Sequence of chain 3.D:
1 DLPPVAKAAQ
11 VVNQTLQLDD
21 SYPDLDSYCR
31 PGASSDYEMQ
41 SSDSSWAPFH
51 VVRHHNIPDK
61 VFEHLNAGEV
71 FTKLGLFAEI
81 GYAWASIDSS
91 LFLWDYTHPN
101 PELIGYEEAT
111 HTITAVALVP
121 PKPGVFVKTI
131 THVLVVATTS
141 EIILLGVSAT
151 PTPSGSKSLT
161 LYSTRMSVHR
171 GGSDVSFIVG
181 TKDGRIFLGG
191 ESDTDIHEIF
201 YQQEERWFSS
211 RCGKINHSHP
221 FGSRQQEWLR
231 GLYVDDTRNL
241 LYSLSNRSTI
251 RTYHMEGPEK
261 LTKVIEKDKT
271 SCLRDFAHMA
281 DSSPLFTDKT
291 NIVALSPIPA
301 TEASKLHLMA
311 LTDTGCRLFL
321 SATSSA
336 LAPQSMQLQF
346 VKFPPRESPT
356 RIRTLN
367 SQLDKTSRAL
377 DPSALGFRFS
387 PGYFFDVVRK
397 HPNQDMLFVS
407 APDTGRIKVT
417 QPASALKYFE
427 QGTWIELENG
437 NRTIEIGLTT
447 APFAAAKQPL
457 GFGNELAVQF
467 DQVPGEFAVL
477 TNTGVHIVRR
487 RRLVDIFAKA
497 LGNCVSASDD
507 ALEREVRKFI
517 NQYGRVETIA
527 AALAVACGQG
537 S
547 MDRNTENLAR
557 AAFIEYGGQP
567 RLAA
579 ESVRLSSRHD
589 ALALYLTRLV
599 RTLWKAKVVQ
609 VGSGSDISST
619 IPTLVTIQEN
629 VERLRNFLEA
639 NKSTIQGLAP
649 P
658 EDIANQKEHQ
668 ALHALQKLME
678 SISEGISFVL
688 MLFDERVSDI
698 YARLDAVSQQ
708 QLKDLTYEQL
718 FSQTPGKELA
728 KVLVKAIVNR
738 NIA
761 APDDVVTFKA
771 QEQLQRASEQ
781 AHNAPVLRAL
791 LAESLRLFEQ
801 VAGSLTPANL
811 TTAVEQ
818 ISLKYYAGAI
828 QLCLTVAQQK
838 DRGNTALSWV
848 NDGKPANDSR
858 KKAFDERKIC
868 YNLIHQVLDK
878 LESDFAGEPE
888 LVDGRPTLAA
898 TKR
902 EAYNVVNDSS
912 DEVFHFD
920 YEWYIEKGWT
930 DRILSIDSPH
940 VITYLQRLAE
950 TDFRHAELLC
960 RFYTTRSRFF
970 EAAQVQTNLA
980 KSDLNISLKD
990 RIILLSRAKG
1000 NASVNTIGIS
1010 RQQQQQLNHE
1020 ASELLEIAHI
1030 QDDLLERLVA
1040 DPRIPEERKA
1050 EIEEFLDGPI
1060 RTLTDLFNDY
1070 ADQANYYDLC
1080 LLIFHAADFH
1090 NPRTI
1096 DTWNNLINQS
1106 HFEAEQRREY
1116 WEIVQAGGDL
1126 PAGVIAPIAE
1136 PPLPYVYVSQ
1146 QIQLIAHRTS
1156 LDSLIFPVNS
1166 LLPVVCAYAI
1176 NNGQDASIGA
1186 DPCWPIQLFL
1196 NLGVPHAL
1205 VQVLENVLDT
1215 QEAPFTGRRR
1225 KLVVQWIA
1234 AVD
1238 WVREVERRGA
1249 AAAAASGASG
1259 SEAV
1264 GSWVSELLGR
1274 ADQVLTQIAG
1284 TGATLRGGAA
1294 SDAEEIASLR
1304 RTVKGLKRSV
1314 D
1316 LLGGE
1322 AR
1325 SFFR

Sequence of chain 3.F:
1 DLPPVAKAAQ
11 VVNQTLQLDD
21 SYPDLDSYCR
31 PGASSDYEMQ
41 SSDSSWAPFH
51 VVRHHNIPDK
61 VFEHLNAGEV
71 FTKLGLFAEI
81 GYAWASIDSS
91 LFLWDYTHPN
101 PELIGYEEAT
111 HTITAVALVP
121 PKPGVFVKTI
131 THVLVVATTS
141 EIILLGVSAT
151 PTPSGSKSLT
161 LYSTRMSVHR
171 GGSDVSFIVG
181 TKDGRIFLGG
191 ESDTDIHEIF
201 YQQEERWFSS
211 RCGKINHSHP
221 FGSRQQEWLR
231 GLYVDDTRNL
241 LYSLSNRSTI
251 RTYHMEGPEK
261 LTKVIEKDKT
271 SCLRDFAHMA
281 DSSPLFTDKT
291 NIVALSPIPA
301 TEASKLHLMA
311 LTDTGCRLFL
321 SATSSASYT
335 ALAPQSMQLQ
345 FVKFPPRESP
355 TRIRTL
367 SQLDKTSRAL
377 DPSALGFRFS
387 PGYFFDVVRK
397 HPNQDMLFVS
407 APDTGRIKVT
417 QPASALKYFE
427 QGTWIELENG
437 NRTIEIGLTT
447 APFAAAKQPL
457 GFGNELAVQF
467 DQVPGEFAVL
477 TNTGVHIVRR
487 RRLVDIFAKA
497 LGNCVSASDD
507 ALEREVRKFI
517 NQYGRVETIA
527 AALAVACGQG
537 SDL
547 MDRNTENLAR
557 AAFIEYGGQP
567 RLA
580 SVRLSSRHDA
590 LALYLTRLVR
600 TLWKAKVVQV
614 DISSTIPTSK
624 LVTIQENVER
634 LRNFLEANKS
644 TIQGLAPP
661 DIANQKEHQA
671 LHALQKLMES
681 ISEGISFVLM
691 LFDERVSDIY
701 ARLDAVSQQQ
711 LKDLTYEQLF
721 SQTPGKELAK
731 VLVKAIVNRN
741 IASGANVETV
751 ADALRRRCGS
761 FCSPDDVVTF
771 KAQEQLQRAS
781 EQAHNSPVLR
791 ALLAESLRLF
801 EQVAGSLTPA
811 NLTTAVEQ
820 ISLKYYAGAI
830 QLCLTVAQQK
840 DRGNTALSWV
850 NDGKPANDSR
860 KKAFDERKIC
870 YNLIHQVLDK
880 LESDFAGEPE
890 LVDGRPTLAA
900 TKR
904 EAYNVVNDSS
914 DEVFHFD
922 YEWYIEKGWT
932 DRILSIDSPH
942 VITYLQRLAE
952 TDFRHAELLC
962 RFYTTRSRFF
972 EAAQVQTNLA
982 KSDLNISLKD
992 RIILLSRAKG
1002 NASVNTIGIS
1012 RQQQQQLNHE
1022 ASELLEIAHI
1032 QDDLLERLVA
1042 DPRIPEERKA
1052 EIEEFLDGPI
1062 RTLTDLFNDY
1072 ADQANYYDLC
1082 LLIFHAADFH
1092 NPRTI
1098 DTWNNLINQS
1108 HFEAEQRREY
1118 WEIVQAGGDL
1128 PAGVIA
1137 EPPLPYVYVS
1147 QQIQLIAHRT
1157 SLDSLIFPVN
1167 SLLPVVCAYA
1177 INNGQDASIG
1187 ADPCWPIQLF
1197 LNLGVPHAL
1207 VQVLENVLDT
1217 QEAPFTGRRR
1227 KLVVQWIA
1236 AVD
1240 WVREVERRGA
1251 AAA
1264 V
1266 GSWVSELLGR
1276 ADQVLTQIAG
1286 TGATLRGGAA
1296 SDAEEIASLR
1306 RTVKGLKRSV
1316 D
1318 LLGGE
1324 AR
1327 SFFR

Sequence of chain 3.P:
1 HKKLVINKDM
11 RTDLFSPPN

Binding-site contacts:
Ligand atom CD contacts residue ASN1074 of chain 3.D at 2.5 Å.
Ligand atom N contacts residue ASP1071 of chain 3.D at 1.4 Å (salt-bridge).
Ligand atom CB contacts residue LYS8 of chain 3.P at 2.2 Å.
Ligand atom O contacts residue VAL127 of chain 3.F at 2.5 Å (h-bond).
Ligand atom CB contacts residue PHE1066 of chain 3.D at 2.4 Å (hydrophobic).
Ligand atom CA contacts residue ARG11 of chain 3.P at 2.4 Å.
Ligand atom N contacts residue CYS1079 of chain 3.D at 2.6 Å (h-bond).
Ligand atom NH2 contacts residue PHE1083 of chain 3.D at 0.8 Å.
Ligand atom O contacts residue ASP1071 of chain 3.D at 0.9 Å.
Ligand atom CB contacts residue ASN1074 of chain 3.D at 2.8 Å.
Ligand atom N contacts residue ASP1071 of chain 3.D at 1.7 Å.
Ligand atom C contacts residue ASP1071 of chain 3.D at 0.9 Å.
Ligand atom NH1 contacts residue PHE1083 of chain 3.D at 1.2 Å.
Ligand atom C contacts residue ASP1071 of chain 3.D at 2.3 Å.
Ligand atom NH1 contacts residue CYS1079 of chain 3.D at 2.3 Å (h-bond).
Ligand atom C contacts residue LYS8 of chain 3.P at 2.9 Å.
Ligand atom NZ contacts residue ASN1074 of chain 3.D at 1.1 Å (h-bond).
Ligand atom CG contacts residue CYS1079 of chain 3.D at 2.2 Å (hydrophobic).
Ligand atom CA contacts residue CYS1079 of chain 3.D at 2.9 Å (hydrophobic).
Ligand atom NE contacts residue PHE1083 of chain 3.D at 1.8 Å.
Ligand atom N contacts residue ASP1071 of chain 3.D at 2.7 Å (salt-bridge).
Ligand atom CG contacts residue TYR1076 of chain 3.D at 2.9 Å (hydrophobic).
Ligand atom O contacts residue ASP1071 of chain 3.D at 2.6 Å (salt-bridge).
Ligand atom NE contacts residue PHE1066 of chain 3.D at 2.2 Å.
Ligand atom CD contacts residue PHE1083 of chain 3.D at 2.5 Å (hydrophobic).
Ligand atom N contacts residue LYS8 of chain 3.P at 2.1 Å (salt-bridge).
Ligand atom CB contacts residue ARG11 of chain 3.P at 1.1 Å.
Ligand atom CA contacts residue ASP1071 of chain 3.D at 2.1 Å.
Ligand atom CB contacts residue ASP1071 of chain 3.D at 2.7 Å.
Ligand atom CZ contacts residue PHE1083 of chain 3.D at 0.9 Å (hydrophobic).
Ligand atom N contacts residue GLY105 of chain 3.F at 2.8 Å (h-bond).
Ligand atom O contacts residue LYS8 of chain 3.P at 2.2 Å.
Ligand atom N contacts residue ALA1070 of chain 3.D at 2.1 Å.
Ligand atom CE contacts residue ASN1074 of chain 3.D at 1.9 Å.
Ligand atom CG contacts residue PHE1066 of chain 3.D at 1.9 Å (hydrophobic).
Ligand atom CD contacts residue TYR1076 of chain 3.D at 2.5 Å (hydrophobic).
Ligand atom CA contacts residue LYS8 of chain 3.P at 2.5 Å.
Ligand atom CG contacts residue ASN1074 of chain 3.D at 1.5 Å.
Ligand atom CA contacts residue ASP1071 of chain 3.D at 2.1 Å.
Ligand atom CD contacts residue PHE1066 of chain 3.D at 1.0 Å (hydrophobic).

The small molecule below binds the protein below.
Small molecule (SMILES): CSCC[C@H](NC(=O)[C@@H]1CCCN1C(=O)[C@H](CC(C)C)NC(=O)[C@H](CC(C)C)NC(=O)[C@H](CCCCN)NC(=O)[C@H](C)NC(=O)[C@H](CCCCN)NC(=O)[C@@H](N)CCCN=C(N)N)C(=O)N[C@@H](CCC(=O)O)C(=O)N[C@@H](CCC(=O)O)C(=O)N[C@@H](C)C(=O)N[C@@H](CC(C)C)C(=O)N[C@@H](CC(C)C)C(=O)N1CCC[C@H]1C=O